Binding-site contacts:
Ligand atom O22 contacts residue ATP1 of chain 1.I at 2.7 Å (h-bond).
Ligand atom C24 contacts residue ASP182 of chain 1.B at 4.0 Å.
Ligand atom C17 contacts residue HIS185 of chain 1.B at 4.0 Å.
Ligand atom C18 contacts residue HIS185 of chain 1.B at 3.9 Å.
Ligand atom C21 contacts residue ATP1 of chain 1.I at 3.2 Å.
Ligand atom O20 contacts residue HIS185 of chain 1.B at 2.8 Å (h-bond).
Ligand atom C03 contacts residue TRP112 of chain 1.B at 3.5 Å (hydrophobic).
Ligand atom O26 contacts residue ILE186 of chain 1.B at 3.9 Å.
Ligand atom C09 contacts residue ASP182 of chain 1.B at 3.5 Å.
Ligand atom C25 contacts residue TRP173 of chain 1.B at 4.0 Å (hydrophobic).
Ligand atom O20 contacts residue ATP1 of chain 1.I at 3.7 Å.
Ligand atom O05 contacts residue ASP47 of chain 1.B at 4.0 Å.
Ligand atom O10 contacts residue ASP182 of chain 1.B at 2.7 Å (salt-bridge).
Ligand atom O22 contacts residue ASP130 of chain 1.B at 3.8 Å.
Ligand atom O28 contacts residue TRP173 of chain 1.B at 3.0 Å (h-bond).
Ligand atom C04 contacts residue TRP112 of chain 1.B at 3.9 Å (hydrophobic).
Ligand atom C27 contacts residue ASP182 of chain 1.B at 3.9 Å.
Ligand atom C06 contacts residue TRP112 of chain 1.B at 4.0 Å (hydrophobic).
Ligand atom C18 contacts residue TRP173 of chain 1.B at 4.0 Å (hydrophobic).
Ligand atom C27 contacts residue ASP178 of chain 1.B at 3.6 Å.
Ligand atom C15 contacts residue HIS185 of chain 1.B at 3.9 Å.
Ligand atom O05 contacts residue CA1 of chain 1.N at 3.9 Å.
Ligand atom C31 contacts residue ASP178 of chain 1.B at 3.7 Å.
Ligand atom O26 contacts residue TRP173 of chain 1.B at 3.2 Å (h-bond).
Ligand atom N30 contacts residue ASP178 of chain 1.B at 3.3 Å (salt-bridge).
Ligand atom O28 contacts residue ILE186 of chain 1.B at 3.9 Å.
Ligand atom C27 contacts residue TRP173 of chain 1.B at 4.0 Å (hydrophobic).
Ligand atom C19 contacts residue HIS185 of chain 1.B at 3.8 Å.
Ligand atom C34 contacts residue ASP182 of chain 1.B at 3.5 Å.
Ligand atom N02 contacts residue GLN87 of chain 1.B at 3.3 Å (h-bond).
Ligand atom N39 contacts residue TRP112 of chain 1.B at 3.2 Å (h-bond).
Ligand atom O28 contacts residue ASP178 of chain 1.B at 2.7 Å (salt-bridge).
Ligand atom C01 contacts residue GLN108 of chain 1.B at 3.2 Å.
Ligand atom N32 contacts residue ALA177 of chain 1.B at 3.0 Å (h-bond).
Ligand atom N32 contacts residue ASP178 of chain 1.B at 3.7 Å.
Ligand atom O16 contacts residue HIS185 of chain 1.B at 3.4 Å (h-bond).
Ligand atom C01 contacts residue TRP112 of chain 1.B at 3.6 Å (hydrophobic).
Ligand atom N02 contacts residue TRP112 of chain 1.B at 3.6 Å.
Ligand atom O05 contacts residue TRP112 of chain 1.B at 3.3 Å.
Ligand atom C01 contacts residue GLN87 of chain 1.B at 3.2 Å.

The small molecule below binds the protein below.
Small molecule (SMILES): [H]/N=C(/N)N[C@H]1[C@H](O)[C@@H](N/C(N)=N/[H])[C@H](O)[C@@H](O)[C@@H]1O[C@@H]1O[C@@H](C)[C@](O)(CO)[C@H]1O[C@@H]1O[C@@H](CO)[C@H](O)[C@@H](O)[C@@H]1NC

Sequence of chain 1.B:
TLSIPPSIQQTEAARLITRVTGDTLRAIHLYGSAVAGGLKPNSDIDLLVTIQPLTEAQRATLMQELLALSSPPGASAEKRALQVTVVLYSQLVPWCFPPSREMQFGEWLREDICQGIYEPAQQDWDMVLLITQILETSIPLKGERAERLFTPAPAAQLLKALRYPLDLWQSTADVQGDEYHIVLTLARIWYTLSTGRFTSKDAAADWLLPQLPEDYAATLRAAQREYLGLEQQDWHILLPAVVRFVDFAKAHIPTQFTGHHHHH